Binding-site contacts:
Ligand atom C5 contacts residue ASN40 of chain 1.A at 4.1 Å.
Ligand atom C7 contacts residue GLN36 of chain 1.A at 4.0 Å.
Ligand atom C8 contacts residue GLY37 of chain 1.A at 3.1 Å.
Ligand atom C7 contacts residue GLY37 of chain 1.A at 4.2 Å.
Ligand atom C4 contacts residue ASN40 of chain 1.A at 4.5 Å.
Ligand atom N2 contacts residue GLN36 of chain 1.A at 3.7 Å.
Ligand atom C7 contacts residue ASN40 of chain 1.A at 3.3 Å.
Ligand atom C2 contacts residue ASN40 of chain 1.A at 2.4 Å.
Ligand atom O5 contacts residue ASN40 of chain 1.A at 2.9 Å (h-bond).
Ligand atom C3 contacts residue ASN40 of chain 1.A at 3.8 Å.
Ligand atom C8 contacts residue GLN36 of chain 1.A at 3.2 Å.
Ligand atom N2 contacts residue ASN40 of chain 1.A at 2.4 Å (h-bond).
Ligand atom C8 contacts residue ILE39 of chain 1.A at 3.4 Å (hydrophobic).
Ligand atom C8 contacts residue ASN40 of chain 1.A at 4.0 Å.
Ligand atom O7 contacts residue ASN40 of chain 1.A at 3.9 Å.
Ligand atom C8 contacts residue LEU38 of chain 1.A at 3.5 Å (hydrophobic).
Ligand atom C1 contacts residue ASN40 of chain 1.A at 1.6 Å.

Sequence of chain 1.A:
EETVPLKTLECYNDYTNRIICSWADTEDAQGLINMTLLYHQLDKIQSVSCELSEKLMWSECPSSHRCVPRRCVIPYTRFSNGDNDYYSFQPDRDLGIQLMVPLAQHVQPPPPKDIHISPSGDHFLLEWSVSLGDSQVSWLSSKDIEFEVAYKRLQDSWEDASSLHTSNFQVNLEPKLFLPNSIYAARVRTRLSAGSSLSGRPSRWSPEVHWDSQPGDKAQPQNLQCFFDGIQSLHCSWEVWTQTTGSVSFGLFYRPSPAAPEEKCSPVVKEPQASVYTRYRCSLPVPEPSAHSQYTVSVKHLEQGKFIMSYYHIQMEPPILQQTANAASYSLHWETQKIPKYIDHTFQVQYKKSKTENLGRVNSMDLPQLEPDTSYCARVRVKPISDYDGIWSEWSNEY

The small molecule below binds the protein below.
Small molecule (SMILES): CC(=O)N[C@@H]1[C@@H](O)[C@H](O)[C@@H](CO)O[C@H]1O